Sequence of chain 1.A:
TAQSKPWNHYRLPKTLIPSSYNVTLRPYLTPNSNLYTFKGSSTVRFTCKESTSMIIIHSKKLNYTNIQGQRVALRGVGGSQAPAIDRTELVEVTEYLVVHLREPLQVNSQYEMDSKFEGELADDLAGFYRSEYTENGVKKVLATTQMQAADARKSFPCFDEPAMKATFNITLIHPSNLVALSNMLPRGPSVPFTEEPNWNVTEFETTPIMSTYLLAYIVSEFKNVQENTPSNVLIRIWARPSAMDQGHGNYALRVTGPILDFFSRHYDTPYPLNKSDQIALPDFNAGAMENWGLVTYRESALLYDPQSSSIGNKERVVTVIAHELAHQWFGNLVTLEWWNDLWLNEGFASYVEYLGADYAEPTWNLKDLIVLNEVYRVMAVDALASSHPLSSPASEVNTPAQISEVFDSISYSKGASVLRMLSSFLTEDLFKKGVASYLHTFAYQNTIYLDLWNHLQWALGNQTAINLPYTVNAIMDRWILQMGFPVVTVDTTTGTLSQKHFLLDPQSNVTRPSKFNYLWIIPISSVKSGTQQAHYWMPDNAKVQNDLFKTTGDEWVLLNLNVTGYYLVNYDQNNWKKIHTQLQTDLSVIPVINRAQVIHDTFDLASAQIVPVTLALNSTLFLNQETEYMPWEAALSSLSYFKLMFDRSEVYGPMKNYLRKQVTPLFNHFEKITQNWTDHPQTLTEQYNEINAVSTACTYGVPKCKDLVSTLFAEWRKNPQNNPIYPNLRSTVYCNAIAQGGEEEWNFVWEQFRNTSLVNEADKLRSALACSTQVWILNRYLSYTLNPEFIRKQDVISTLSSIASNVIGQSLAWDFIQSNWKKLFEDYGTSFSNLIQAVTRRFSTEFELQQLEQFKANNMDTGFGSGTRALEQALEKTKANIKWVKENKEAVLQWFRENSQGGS

The protein below binds the small molecule below.
Small molecule (SMILES): CC(=O)N[C@H]1[C@H](O[C@H]2[C@H](O)[C@@H](NC(C)=O)CO[C@@H]2CO)O[C@H](CO)[C@@H](O)[C@@H]1O

Binding-site contacts:
Ligand atom C8 contacts residue GLU121 of chain 1.A at 3.9 Å.
Ligand atom C8 contacts residue THR38 of chain 1.A at 3.8 Å.
Ligand atom C7 contacts residue ASN64 of chain 1.A at 3.2 Å.
Ligand atom C3 contacts residue ASN64 of chain 1.A at 3.8 Å.
Ligand atom C1 contacts residue ASN64 of chain 1.A at 1.4 Å.
Ligand atom C6 contacts residue ASN34 of chain 1.A at 3.9 Å.
Ligand atom C4 contacts residue ASN64 of chain 1.A at 4.2 Å.
Ligand atom O6 contacts residue LEU36 of chain 1.A at 4.3 Å.
Ligand atom C8 contacts residue GLY120 of chain 1.A at 3.5 Å.
Ligand atom O7 contacts residue ASN64 of chain 1.A at 2.9 Å (h-bond).
Ligand atom C5 contacts residue ASN64 of chain 1.A at 3.6 Å.
Ligand atom O3 contacts residue LEU36 of chain 1.A at 4.5 Å.
Ligand atom N2 contacts residue ASN64 of chain 1.A at 2.9 Å (h-bond).
Ligand atom O6 contacts residue ASN34 of chain 1.A at 3.7 Å.
Ligand atom C2 contacts residue ASN64 of chain 1.A at 2.5 Å.
Ligand atom O7 contacts residue GLU119 of chain 1.A at 4.5 Å.
Ligand atom O5 contacts residue ASN64 of chain 1.A at 2.3 Å (h-bond).